Binding-site contacts:
Ligand atom C8 contacts residue GLY61 of chain 1.C at 3.3 Å.
Ligand atom S1G contacts residue ARG309 of chain 1.C at 3.3 Å (salt-bridge).
Ligand atom O1A contacts residue ARG309 of chain 1.C at 2.5 Å (salt-bridge).
Ligand atom N1 contacts residue ILE264 of chain 1.C at 3.7 Å.
Ligand atom PA contacts residue ARG309 of chain 1.C at 3.2 Å.
Ligand atom O3A contacts residue LYS64 of chain 1.C at 3.4 Å (salt-bridge).
Ligand atom O2A contacts residue GLY63 of chain 1.C at 3.0 Å.
Ligand atom O3G contacts residue ARG309 of chain 1.C at 3.5 Å (salt-bridge).
Ligand atom PB contacts residue LYS64 of chain 1.C at 3.4 Å.
Ligand atom PG contacts residue ARG309 of chain 1.C at 3.2 Å.
Ligand atom O3A contacts residue SER62 of chain 1.C at 3.6 Å (h-bond).
Ligand atom O5' contacts residue ARG309 of chain 1.C at 3.5 Å (salt-bridge).
Ligand atom O2G contacts residue GLN124 of chain 1.C at 3.4 Å (h-bond).
Ligand atom O1B contacts residue SER62 of chain 1.C at 3.4 Å (h-bond).
Ligand atom N6 contacts residue ILE18 of chain 1.C at 3.3 Å (h-bond).
Ligand atom O3G contacts residue THR65 of chain 1.C at 2.7 Å (h-bond).
Ligand atom O1A contacts residue THR65 of chain 1.C at 3.4 Å.
Ligand atom O2A contacts residue LEU66 of chain 1.C at 2.5 Å (h-bond).
Ligand atom O3G contacts residue ASP123 of chain 1.C at 3.6 Å.
Ligand atom O3A contacts residue ARG309 of chain 1.C at 3.1 Å (salt-bridge).
Ligand atom PB contacts residue ARG309 of chain 1.C at 3.4 Å.
Ligand atom O3A contacts residue GLY63 of chain 1.C at 3.0 Å (h-bond).
Ligand atom S1G contacts residue ARG246 of chain 1.D at 3.0 Å (salt-bridge).
Ligand atom O2G contacts residue GLU242 of chain 1.D at 3.6 Å.
Ligand atom O3A contacts residue GLY61 of chain 1.C at 3.3 Å.
Ligand atom O3B contacts residue GLY61 of chain 1.C at 3.1 Å (h-bond).
Ligand atom C8 contacts residue SER62 of chain 1.C at 3.6 Å.
Ligand atom O2A contacts residue LYS64 of chain 1.C at 3.0 Å (salt-bridge).
Ligand atom O2B contacts residue LYS64 of chain 1.C at 3.4 Å (salt-bridge).
Ligand atom O3B contacts residue ARG309 of chain 1.C at 2.6 Å (salt-bridge).
Ligand atom C8 contacts residue GLY63 of chain 1.C at 3.4 Å.
Ligand atom C1' contacts residue ALA308 of chain 1.C at 3.7 Å (hydrophobic).
Ligand atom C5' contacts residue ARG309 of chain 1.C at 3.4 Å.
Ligand atom O2B contacts residue THR65 of chain 1.C at 2.7 Å (h-bond).
Ligand atom N7 contacts residue SER62 of chain 1.C at 3.0 Å (h-bond).
Ligand atom N7 contacts residue GLY63 of chain 1.C at 3.1 Å.
Ligand atom O2A contacts residue THR65 of chain 1.C at 2.5 Å (h-bond).
Ligand atom O1B contacts residue LYS64 of chain 1.C at 3.1 Å (salt-bridge).
Ligand atom O1B contacts residue GLY63 of chain 1.C at 3.4 Å (h-bond).
Ligand atom C2 contacts residue ILE264 of chain 1.C at 3.3 Å (hydrophobic).

This protein binds this small molecule.
Small molecule (SMILES): Nc1ncnc2c1ncn2[C@@H]1O[C@H](COP(=O)(O)OP(=O)(O)OP(O)(O)=S)[C@@H](O)[C@H]1O

Sequence of chain 1.D:
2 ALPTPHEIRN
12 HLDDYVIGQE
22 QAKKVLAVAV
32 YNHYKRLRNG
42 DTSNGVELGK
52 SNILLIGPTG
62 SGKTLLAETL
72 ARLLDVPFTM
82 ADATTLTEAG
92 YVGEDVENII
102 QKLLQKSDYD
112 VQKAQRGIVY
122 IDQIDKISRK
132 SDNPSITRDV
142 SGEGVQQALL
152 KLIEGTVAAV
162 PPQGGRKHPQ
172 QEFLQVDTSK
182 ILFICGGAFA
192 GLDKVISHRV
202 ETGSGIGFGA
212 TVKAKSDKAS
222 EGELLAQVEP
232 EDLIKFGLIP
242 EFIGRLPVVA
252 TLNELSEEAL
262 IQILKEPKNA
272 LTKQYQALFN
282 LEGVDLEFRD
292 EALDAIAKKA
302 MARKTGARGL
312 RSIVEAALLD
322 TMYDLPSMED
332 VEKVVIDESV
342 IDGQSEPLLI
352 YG

Sequence of chain 1.C:
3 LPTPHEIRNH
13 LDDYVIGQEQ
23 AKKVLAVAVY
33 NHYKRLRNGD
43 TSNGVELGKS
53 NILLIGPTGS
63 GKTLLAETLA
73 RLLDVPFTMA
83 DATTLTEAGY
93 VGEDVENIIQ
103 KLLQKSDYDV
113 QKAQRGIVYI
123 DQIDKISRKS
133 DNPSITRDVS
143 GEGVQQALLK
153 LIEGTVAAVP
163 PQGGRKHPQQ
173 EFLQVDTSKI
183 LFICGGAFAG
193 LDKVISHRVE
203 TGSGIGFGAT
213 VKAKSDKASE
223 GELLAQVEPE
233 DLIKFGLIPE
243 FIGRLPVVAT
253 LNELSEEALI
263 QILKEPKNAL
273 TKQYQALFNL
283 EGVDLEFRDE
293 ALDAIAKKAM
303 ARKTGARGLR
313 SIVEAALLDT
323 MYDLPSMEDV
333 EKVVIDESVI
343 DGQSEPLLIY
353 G